This protein binds this small molecule.
Small molecule (SMILES): Cc1cc(CCCOc2c(C)cc(-n3nnc(C)n3)cc2C)on1

Sequence of chain 31.A:
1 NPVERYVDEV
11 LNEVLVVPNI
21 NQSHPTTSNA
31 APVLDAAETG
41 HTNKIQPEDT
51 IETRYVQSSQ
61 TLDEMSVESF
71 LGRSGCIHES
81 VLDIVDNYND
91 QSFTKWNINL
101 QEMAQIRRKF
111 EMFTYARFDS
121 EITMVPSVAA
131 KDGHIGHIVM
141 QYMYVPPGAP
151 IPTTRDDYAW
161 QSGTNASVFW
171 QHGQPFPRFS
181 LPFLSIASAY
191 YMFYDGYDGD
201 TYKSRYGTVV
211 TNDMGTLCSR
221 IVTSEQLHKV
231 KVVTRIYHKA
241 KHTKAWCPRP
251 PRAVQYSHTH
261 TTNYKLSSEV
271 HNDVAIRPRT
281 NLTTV

Binding-site contacts:
Ligand atom CM2 contacts residue ILE77 of chain 31.A at 3.9 Å (hydrophobic).
Ligand atom C5 contacts residue MET214 of chain 31.A at 3.7 Å (hydrophobic).
Ligand atom N2A contacts residue TYR144 of chain 31.A at 4.0 Å.
Ligand atom O1B contacts residue ILE98 of chain 31.A at 3.1 Å.
Ligand atom CM4 contacts residue TYR142 of chain 31.A at 3.9 Å (hydrophobic).
Ligand atom CM6 contacts residue LEU184 of chain 31.A at 3.6 Å (hydrophobic).
Ligand atom C4A contacts residue PHE179 of chain 31.A at 3.5 Å (hydrophobic).
Ligand atom N5A contacts residue LEU217 of chain 31.A at 3.7 Å.
Ligand atom CM2 contacts residue ILE122 of chain 31.A at 3.9 Å (hydrophobic).
Ligand atom C3C contacts residue LEU181 of chain 31.A at 4.0 Å (hydrophobic).
Ligand atom CM4 contacts residue ALA166 of chain 31.A at 3.1 Å (hydrophobic).
Ligand atom N1A contacts residue LEU217 of chain 31.A at 3.4 Å.
Ligand atom C6B contacts residue ILE98 of chain 31.A at 3.8 Å (hydrophobic).
Ligand atom C4 contacts residue MET214 of chain 31.A at 4.0 Å (hydrophobic).
Ligand atom N3A contacts residue TYR144 of chain 31.A at 3.2 Å.
Ligand atom CM6 contacts residue LEU181 of chain 31.A at 3.8 Å (hydrophobic).
Ligand atom O1 contacts residue MET214 of chain 31.A at 3.2 Å.
Ligand atom C4 contacts residue TYR190 of chain 31.A at 3.8 Å (hydrophobic).
Ligand atom N1A contacts residue PHE179 of chain 31.A at 3.2 Å.
Ligand atom C6B contacts residue LEU181 of chain 31.A at 3.5 Å (hydrophobic).
Ligand atom N2A contacts residue PHE179 of chain 31.A at 3.3 Å.
Ligand atom C3 contacts residue LEU100 of chain 31.A at 3.7 Å (hydrophobic).
Ligand atom N5A contacts residue PHE179 of chain 31.A at 3.2 Å.
Ligand atom C1B contacts residue ILE98 of chain 31.A at 3.6 Å (hydrophobic).
Ligand atom C4A contacts residue TYR144 of chain 31.A at 3.5 Å (hydrophobic).
Ligand atom CM4 contacts residue TYR144 of chain 31.A at 3.8 Å (hydrophobic).
Ligand atom CM6 contacts residue TYR144 of chain 31.A at 3.7 Å (hydrophobic).
Ligand atom C1B contacts residue LEU181 of chain 31.A at 3.9 Å (hydrophobic).
Ligand atom C4 contacts residue LEU100 of chain 31.A at 3.8 Å (hydrophobic).
Ligand atom C5B contacts residue LEU181 of chain 31.A at 3.6 Å (hydrophobic).
Ligand atom CM4 contacts residue VAL168 of chain 31.A at 3.9 Å (hydrophobic).
Ligand atom CM3 contacts residue TYR190 of chain 31.A at 3.8 Å (hydrophobic).
Ligand atom C5B contacts residue TYR144 of chain 31.A at 3.7 Å (hydrophobic).
Ligand atom C1C contacts residue MET214 of chain 31.A at 3.4 Å (hydrophobic).
Ligand atom O1 contacts residue LEU100 of chain 31.A at 3.8 Å.
Ligand atom N2 contacts residue MET214 of chain 31.A at 3.7 Å.
Ligand atom C5 contacts residue LEU100 of chain 31.A at 4.0 Å (hydrophobic).
Ligand atom N1A contacts residue MET124 of chain 31.A at 3.9 Å.
Ligand atom N3A contacts residue PHE179 of chain 31.A at 3.6 Å.
Ligand atom N2 contacts residue LEU100 of chain 31.A at 3.8 Å.